The protein below binds the small molecule below.
Small molecule (SMILES): CCOc1ccc(Nc2c(C)c(N[C@H]3CCCNC3)nc3ccnn23)cc1

Sequence of chain 1.J:
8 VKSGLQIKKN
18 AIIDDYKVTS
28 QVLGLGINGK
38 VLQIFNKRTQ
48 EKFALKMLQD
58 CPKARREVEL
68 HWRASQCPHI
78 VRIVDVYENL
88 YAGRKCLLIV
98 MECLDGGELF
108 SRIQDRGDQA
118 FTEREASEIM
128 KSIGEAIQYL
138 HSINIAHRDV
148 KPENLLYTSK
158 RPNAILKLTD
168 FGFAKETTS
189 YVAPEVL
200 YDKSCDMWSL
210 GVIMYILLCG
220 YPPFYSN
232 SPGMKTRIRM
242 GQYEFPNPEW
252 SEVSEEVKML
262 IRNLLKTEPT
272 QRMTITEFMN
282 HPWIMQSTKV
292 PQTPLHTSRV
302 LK

Binding-site contacts:
Ligand atom C11 contacts residue GLU99 of chain 1.J at 3.6 Å.
Ligand atom C17 contacts residue CYS100 of chain 1.J at 3.1 Å (hydrophobic).
Ligand atom C26 contacts residue ASP167 of chain 1.J at 3.4 Å.
Ligand atom C20 contacts residue CYS100 of chain 1.J at 3.6 Å (hydrophobic).
Ligand atom N7 contacts residue ALA51 of chain 1.J at 3.5 Å.
Ligand atom N2 contacts residue VAL38 of chain 1.J at 3.9 Å.
Ligand atom C23 contacts residue GLU150 of chain 1.J at 3.3 Å.
Ligand atom C24 contacts residue GLN40 of chain 1.J at 3.6 Å.
Ligand atom N10 contacts residue VAL38 of chain 1.J at 3.5 Å.
Ligand atom C27 contacts residue GLN40 of chain 1.J at 3.8 Å.
Ligand atom C13 contacts residue LEU101 of chain 1.J at 3.4 Å (hydrophobic).
Ligand atom C23 contacts residue ASN151 of chain 1.J at 3.2 Å.
Ligand atom C22 contacts residue ASP167 of chain 1.J at 3.5 Å.
Ligand atom C25 contacts residue VAL38 of chain 1.J at 3.9 Å (hydrophobic).
Ligand atom C11 contacts residue ALA51 of chain 1.J at 3.9 Å (hydrophobic).
Ligand atom C3 contacts residue LEU153 of chain 1.J at 3.6 Å (hydrophobic).
Ligand atom C8 contacts residue MET98 of chain 1.J at 3.3 Å (hydrophobic).
Ligand atom C3 contacts residue VAL38 of chain 1.J at 3.6 Å (hydrophobic).
Ligand atom C15 contacts residue VAL38 of chain 1.J at 3.7 Å (hydrophobic).
Ligand atom C11 contacts residue VAL78 of chain 1.J at 3.4 Å (hydrophobic).
Ligand atom N7 contacts residue GLU99 of chain 1.J at 3.8 Å.
Ligand atom C1 contacts residue VAL38 of chain 1.J at 3.8 Å (hydrophobic).
Ligand atom C19 contacts residue VAL38 of chain 1.J at 3.9 Å (hydrophobic).
Ligand atom N7 contacts residue LEU101 of chain 1.J at 3.4 Å (h-bond).
Ligand atom N12 contacts residue ASN151 of chain 1.J at 2.8 Å (h-bond).
Ligand atom C22 contacts residue GLU150 of chain 1.J at 3.2 Å.
Ligand atom N12 contacts residue GLU150 of chain 1.J at 2.7 Å (salt-bridge).
Ligand atom C23 contacts residue ASP167 of chain 1.J at 3.7 Å.
Ligand atom C4 contacts residue LEU153 of chain 1.J at 3.7 Å (hydrophobic).
Ligand atom C5 contacts residue VAL38 of chain 1.J at 3.9 Å (hydrophobic).
Ligand atom C4 contacts residue VAL38 of chain 1.J at 3.4 Å (hydrophobic).
Ligand atom N12 contacts residue THR166 of chain 1.J at 3.7 Å.
Ligand atom N2 contacts residue LEU153 of chain 1.J at 3.9 Å.
Ligand atom N12 contacts residue ASP167 of chain 1.J at 2.8 Å (salt-bridge).
Ligand atom C11 contacts residue MET98 of chain 1.J at 3.7 Å (hydrophobic).
Ligand atom N9 contacts residue LEU101 of chain 1.J at 3.1 Å (h-bond).
Ligand atom C17 contacts residue LEU101 of chain 1.J at 3.1 Å (hydrophobic).
Ligand atom C15 contacts residue ASP167 of chain 1.J at 3.8 Å.
Ligand atom N6 contacts residue VAL38 of chain 1.J at 3.5 Å.
Ligand atom C1 contacts residue LEU153 of chain 1.J at 3.7 Å (hydrophobic).